Binding-site contacts:
Ligand atom O21 contacts residue MG1 of chain 1.B at 2.1 Å.
Ligand atom C9 contacts residue ASN170 of chain 1.A at 3.2 Å.
Ligand atom C3 contacts residue LYS144 of chain 1.A at 3.6 Å.
Ligand atom C29 contacts residue ILE91 of chain 1.A at 3.4 Å (hydrophobic).
Ligand atom O20 contacts residue LYS144 of chain 1.A at 2.9 Å (salt-bridge).
Ligand atom N16 contacts residue LYS144 of chain 1.A at 3.3 Å (salt-bridge).
Ligand atom C8 contacts residue GLU90 of chain 1.A at 3.4 Å.
Ligand atom O20 contacts residue ASP141 of chain 1.A at 2.9 Å (salt-bridge).
Ligand atom O22 contacts residue GLU90 of chain 1.A at 2.5 Å (salt-bridge).
Ligand atom C3 contacts residue MG1 of chain 1.B at 2.9 Å.
Ligand atom C34 contacts residue SER119 of chain 1.A at 3.6 Å.
Ligand atom C3 contacts residue ASN170 of chain 1.A at 3.2 Å.
Ligand atom O21 contacts residue ASN170 of chain 1.A at 2.8 Å (h-bond).
Ligand atom O5 contacts residue GLY66 of chain 1.A at 3.3 Å.
Ligand atom C6 contacts residue LYS144 of chain 1.A at 3.5 Å.
Ligand atom O22 contacts residue ILE91 of chain 1.A at 3.4 Å.
Ligand atom C6 contacts residue MET40 of chain 1.A at 3.5 Å (hydrophobic).
Ligand atom O21 contacts residue GLU199 of chain 1.A at 2.5 Å (salt-bridge).
Ligand atom O21 contacts residue ASP169 of chain 1.A at 3.2 Å (salt-bridge).
Ligand atom C9 contacts residue GLU199 of chain 1.A at 3.1 Å.
Ligand atom C37 contacts residue SER119 of chain 1.A at 3.2 Å.
Ligand atom N16 contacts residue MET40 of chain 1.A at 3.5 Å (h-bond).
Ligand atom N35 contacts residue SER119 of chain 1.A at 2.9 Å (h-bond).
Ligand atom C36 contacts residue ILE91 of chain 1.A at 3.3 Å (hydrophobic).
Ligand atom N31 contacts residue TRP143 of chain 1.A at 3.1 Å.
Ligand atom C37 contacts residue ARG146 of chain 1.A at 3.5 Å.
Ligand atom C10 contacts residue GLU199 of chain 1.A at 3.2 Å.
Ligand atom C1 contacts residue GLU90 of chain 1.A at 3.4 Å.
Ligand atom C10 contacts residue ASN170 of chain 1.A at 3.5 Å.
Ligand atom C27 contacts residue HIS142 of chain 1.A at 3.4 Å.
Ligand atom O20 contacts residue MG1 of chain 1.B at 2.1 Å.
Ligand atom C32 contacts residue TRP143 of chain 1.A at 3.3 Å (hydrophobic).
Ligand atom C32 contacts residue HIS142 of chain 1.A at 3.6 Å.
Ligand atom C36 contacts residue GLY117 of chain 1.A at 3.6 Å.
Ligand atom N33 contacts residue ILE91 of chain 1.A at 3.0 Å (h-bond).
Ligand atom O22 contacts residue ASN92 of chain 1.A at 3.6 Å.
Ligand atom C19 contacts residue ASP141 of chain 1.A at 3.4 Å.
Ligand atom O20 contacts residue ASN170 of chain 1.A at 2.9 Å (h-bond).
Ligand atom C9 contacts residue MG1 of chain 1.B at 2.9 Å.
Ligand atom C11 contacts residue GLU90 of chain 1.A at 3.6 Å.

Sequence of chain 1.A:
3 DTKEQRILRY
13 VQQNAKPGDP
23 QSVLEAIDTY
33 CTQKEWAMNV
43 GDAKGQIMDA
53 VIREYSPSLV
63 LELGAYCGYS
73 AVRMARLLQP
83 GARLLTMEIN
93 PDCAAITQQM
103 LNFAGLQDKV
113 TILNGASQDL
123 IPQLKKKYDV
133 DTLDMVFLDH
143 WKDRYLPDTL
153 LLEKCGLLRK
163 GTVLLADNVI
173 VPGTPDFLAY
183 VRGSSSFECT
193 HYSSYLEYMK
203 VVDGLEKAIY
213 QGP

The protein below binds the small molecule below.
Small molecule (SMILES): Cc1ncnc2c1ncn2[C@@H]1O[C@H](/C=C/CNC(=O)c2cc(-c3ccc(F)cc3)cc(O)c2O)C[C@H]1O